The small molecule below binds the protein below.
Small molecule (SMILES): CC(=O)N[C@H]1[C@H](OC[C@H]2OC[C@H](NC(C)=O)[C@@H](O)[C@@H]2O)O[C@H](CO)[C@@H](O[C@@H]2O[C@H](CO)[C@@H](O)[C@H](O)[C@@H]2O)[C@@H]1O

Sequence of chain 1.B:
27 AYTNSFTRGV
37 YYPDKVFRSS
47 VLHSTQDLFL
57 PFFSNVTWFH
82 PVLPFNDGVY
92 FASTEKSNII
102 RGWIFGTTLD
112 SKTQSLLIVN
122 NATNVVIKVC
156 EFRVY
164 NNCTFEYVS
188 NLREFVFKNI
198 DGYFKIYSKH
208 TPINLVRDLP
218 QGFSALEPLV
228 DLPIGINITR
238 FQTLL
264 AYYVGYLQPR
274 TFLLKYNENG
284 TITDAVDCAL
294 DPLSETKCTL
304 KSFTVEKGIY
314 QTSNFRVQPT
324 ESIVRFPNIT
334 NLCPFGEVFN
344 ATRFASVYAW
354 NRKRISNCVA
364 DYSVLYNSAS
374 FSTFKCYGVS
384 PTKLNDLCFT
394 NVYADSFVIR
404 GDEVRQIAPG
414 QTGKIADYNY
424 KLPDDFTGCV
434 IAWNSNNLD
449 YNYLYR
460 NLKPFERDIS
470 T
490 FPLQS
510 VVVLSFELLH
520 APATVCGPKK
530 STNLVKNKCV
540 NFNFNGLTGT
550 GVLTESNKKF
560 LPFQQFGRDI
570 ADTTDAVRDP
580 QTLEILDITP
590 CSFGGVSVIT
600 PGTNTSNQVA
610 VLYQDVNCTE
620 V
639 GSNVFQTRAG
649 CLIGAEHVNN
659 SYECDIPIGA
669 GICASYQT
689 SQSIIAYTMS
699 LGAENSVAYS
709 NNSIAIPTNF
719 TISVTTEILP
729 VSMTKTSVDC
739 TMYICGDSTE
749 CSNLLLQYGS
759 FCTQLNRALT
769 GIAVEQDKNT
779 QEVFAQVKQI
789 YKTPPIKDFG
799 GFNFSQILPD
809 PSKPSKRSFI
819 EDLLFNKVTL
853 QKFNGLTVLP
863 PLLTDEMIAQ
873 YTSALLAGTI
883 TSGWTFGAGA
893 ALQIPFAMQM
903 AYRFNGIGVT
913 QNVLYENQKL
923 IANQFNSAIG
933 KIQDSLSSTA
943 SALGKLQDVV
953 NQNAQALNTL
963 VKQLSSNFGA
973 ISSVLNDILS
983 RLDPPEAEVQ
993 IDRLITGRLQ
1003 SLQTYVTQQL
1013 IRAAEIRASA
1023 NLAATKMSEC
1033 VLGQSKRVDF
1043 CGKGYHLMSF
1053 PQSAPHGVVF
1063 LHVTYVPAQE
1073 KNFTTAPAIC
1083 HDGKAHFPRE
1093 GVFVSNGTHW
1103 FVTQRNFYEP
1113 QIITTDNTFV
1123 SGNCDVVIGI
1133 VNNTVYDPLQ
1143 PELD

Binding-site contacts:
Ligand atom C5 contacts residue ASN801 of chain 1.B at 3.6 Å.
Ligand atom N2 contacts residue ASN801 of chain 1.B at 2.9 Å (h-bond).
Ligand atom C1 contacts residue ASN801 of chain 1.B at 1.4 Å.
Ligand atom C2 contacts residue ASN801 of chain 1.B at 2.5 Å.
Ligand atom O5 contacts residue ASN801 of chain 1.B at 2.4 Å (h-bond).
Ligand atom C3 contacts residue ASN801 of chain 1.B at 3.8 Å.
Ligand atom C4 contacts residue ASN801 of chain 1.B at 4.3 Å.
Ligand atom O7 contacts residue ASN801 of chain 1.B at 4.4 Å.
Ligand atom C8 contacts residue ASN801 of chain 1.B at 3.4 Å.
Ligand atom O5 contacts residue SER803 of chain 1.B at 4.4 Å.
Ligand atom C7 contacts residue ASN801 of chain 1.B at 3.5 Å.